A protein and the small-molecule ligand that binds it are described below.
Small molecule (SMILES): Nc1c(Br)c(C(=O)O)c(Br)c(C(=O)O)c1Br

Binding-site contacts:
Ligand atom N13 contacts residue ARG185 of chain 1.A at 3.1 Å (salt-bridge).
Ligand atom C5 contacts residue GLY19 of chain 1.A at 3.6 Å.
Ligand atom C4 contacts residue GLY19 of chain 1.A at 4.1 Å.
Ligand atom C6 contacts residue TYR186 of chain 1.A at 3.9 Å (hydrophobic).
Ligand atom N13 contacts residue PRO18 of chain 1.A at 4.5 Å.
Ligand atom BR3 contacts residue ARG185 of chain 1.A at 4.1 Å.
Ligand atom C5 contacts residue ARG185 of chain 1.A at 4.4 Å.
Ligand atom BR2 contacts residue TYR186 of chain 1.A at 3.6 Å.
Ligand atom N13 contacts residue TYR186 of chain 1.A at 3.6 Å.
Ligand atom C6 contacts residue GLY19 of chain 1.A at 4.0 Å.
Ligand atom C3 contacts residue TYR186 of chain 1.A at 4.3 Å (hydrophobic).
Ligand atom C5 contacts residue TYR186 of chain 1.A at 3.5 Å (hydrophobic).
Ligand atom C4 contacts residue TYR186 of chain 1.A at 3.6 Å (hydrophobic).
Ligand atom N13 contacts residue GLY19 of chain 1.A at 3.5 Å.
Ligand atom BR2 contacts residue PRO18 of chain 1.A at 4.1 Å.

Sequence of chain 1.A:
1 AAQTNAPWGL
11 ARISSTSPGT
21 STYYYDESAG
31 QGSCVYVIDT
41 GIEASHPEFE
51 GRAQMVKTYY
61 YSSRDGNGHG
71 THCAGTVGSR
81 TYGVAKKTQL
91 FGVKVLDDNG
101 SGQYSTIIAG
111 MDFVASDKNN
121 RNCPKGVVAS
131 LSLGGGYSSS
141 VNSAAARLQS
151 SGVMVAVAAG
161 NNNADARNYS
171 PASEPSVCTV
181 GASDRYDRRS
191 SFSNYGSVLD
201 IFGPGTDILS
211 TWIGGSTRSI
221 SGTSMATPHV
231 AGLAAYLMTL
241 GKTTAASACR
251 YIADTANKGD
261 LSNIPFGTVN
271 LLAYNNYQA